A small-molecule ligand and the protein it binds are described below.
Small molecule (SMILES): CO[P](=O)(O)O[C@H]1[C@@H](O)[C@H](n2ccc(=O)[nH]c2=O)O[C@@H]1COP(=O)(O)O

Binding-site contacts:
Ligand atom O4 contacts residue ARG125 of chain 1.D at 3.8 Å.
Ligand atom P contacts residue ARG125 of chain 1.D at 3.9 Å.
Ligand atom N3 contacts residue ARG125 of chain 1.D at 3.6 Å (salt-bridge).
Ligand atom OP2 contacts residue SER77 of chain 1.D at 3.8 Å.
Ligand atom OP2 contacts residue ARG131 of chain 1.D at 3.7 Å.
Ligand atom N1 contacts residue ARG125 of chain 1.D at 3.7 Å.
Ligand atom C6 contacts residue ARG125 of chain 1.D at 3.5 Å.
Ligand atom OP3 contacts residue SER77 of chain 1.D at 4.1 Å.
Ligand atom C5 contacts residue ARG125 of chain 1.D at 3.5 Å.
Ligand atom C4 contacts residue ARG125 of chain 1.D at 3.5 Å.
Ligand atom C2 contacts residue ARG125 of chain 1.D at 3.8 Å.
Ligand atom C3' contacts residue ARG125 of chain 1.D at 3.3 Å.
Ligand atom O5' contacts residue ARG125 of chain 1.D at 3.2 Å (salt-bridge).
Ligand atom C2' contacts residue ARG125 of chain 1.D at 3.7 Å.
Ligand atom O5' contacts residue ARG131 of chain 1.D at 2.8 Å (salt-bridge).
Ligand atom OP2 contacts residue MET76 of chain 1.D at 4.4 Å.
Ligand atom OP1 contacts residue ARG125 of chain 1.D at 3.0 Å (salt-bridge).
Ligand atom C5' contacts residue MET76 of chain 1.D at 4.1 Å (hydrophobic).
Ligand atom C4' contacts residue ARG125 of chain 1.D at 4.3 Å.
Ligand atom P contacts residue ARG131 of chain 1.D at 3.5 Å.
Ligand atom C1' contacts residue ARG125 of chain 1.D at 4.2 Å.
Ligand atom OP3 contacts residue ARG125 of chain 1.D at 2.7 Å.
Ligand atom C5' contacts residue ARG131 of chain 1.D at 3.4 Å.
Ligand atom O2 contacts residue ARG125 of chain 1.D at 3.9 Å.
Ligand atom C5' contacts residue ARG125 of chain 1.D at 4.2 Å.
Ligand atom O3' contacts residue ARG125 of chain 1.D at 4.1 Å.
Ligand atom C5' contacts residue SER77 of chain 1.D at 4.4 Å.
Ligand atom OP1 contacts residue ARG131 of chain 1.D at 3.3 Å (salt-bridge).

Sequence of chain 1.D:
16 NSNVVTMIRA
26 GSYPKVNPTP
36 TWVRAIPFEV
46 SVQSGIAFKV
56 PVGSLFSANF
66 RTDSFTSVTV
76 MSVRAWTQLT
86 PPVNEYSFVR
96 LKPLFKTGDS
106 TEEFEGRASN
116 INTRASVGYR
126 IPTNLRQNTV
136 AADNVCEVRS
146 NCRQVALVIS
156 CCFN